Binding-site contacts:
Ligand atom C1' contacts residue TRP47 of chain 20.D at 4.3 Å (hydrophobic).
Ligand atom C6 contacts residue TRP47 of chain 20.D at 3.9 Å (hydrophobic).
Ligand atom N1 contacts residue TRP47 of chain 20.D at 4.3 Å.
Ligand atom O4' contacts residue TRP47 of chain 20.D at 4.1 Å.
Ligand atom N6 contacts residue TYR50 of chain 20.D at 4.2 Å.
Ligand atom N1 contacts residue THR48 of chain 20.D at 4.0 Å.
Ligand atom N6 contacts residue TRP47 of chain 20.D at 3.8 Å.
Ligand atom O4' contacts residue LYS143 of chain 20.D at 4.1 Å.
Ligand atom C6 contacts residue THR48 of chain 20.D at 4.2 Å.
Ligand atom OP2 contacts residue VAL178 of chain 20.E at 4.5 Å.
Ligand atom N3 contacts residue TRP47 of chain 20.D at 4.1 Å.
Ligand atom C5' contacts residue VAL178 of chain 20.E at 4.5 Å (hydrophobic).
Ligand atom C5 contacts residue TRP47 of chain 20.D at 3.8 Å (hydrophobic).
Ligand atom C4 contacts residue TRP47 of chain 20.D at 3.9 Å (hydrophobic).
Ligand atom OP2 contacts residue GLY49 of chain 20.E at 4.2 Å.
Ligand atom N7 contacts residue TRP47 of chain 20.D at 3.7 Å.
Ligand atom N6 contacts residue THR48 of chain 20.D at 3.3 Å (h-bond).
Ligand atom N9 contacts residue TRP47 of chain 20.D at 3.9 Å.
Ligand atom C8 contacts residue TRP47 of chain 20.D at 3.8 Å (hydrophobic).
Ligand atom C2 contacts residue TRP47 of chain 20.D at 4.2 Å (hydrophobic).

Sequence of chain 20.E:
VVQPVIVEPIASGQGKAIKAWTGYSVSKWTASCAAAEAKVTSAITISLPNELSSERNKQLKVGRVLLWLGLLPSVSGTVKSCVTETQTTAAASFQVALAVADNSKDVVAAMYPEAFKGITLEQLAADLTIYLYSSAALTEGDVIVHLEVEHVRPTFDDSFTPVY

This protein binds this small molecule.
Small molecule (SMILES): Nc1ncnc2c1ncn2[C@@H]1O[C@H](COO[C@@H]2C[C@@H](CO[P](=O)(O)O[C@H]3[C@@H](O)[C@H](n4cnc5c(N)ncnc54)O[C@@H]3COP(=O)=O)O[C@H]2n2ccc(=O)[nH]c2=O)[C@@H](OOP(O)OC[C@H]2O[C@@H](n3ccc(=O)[nH]c3=O)[C@H](O)[C@@H]2O)[C@H]1O.Op1oo1

Sequence of chain 20.D:
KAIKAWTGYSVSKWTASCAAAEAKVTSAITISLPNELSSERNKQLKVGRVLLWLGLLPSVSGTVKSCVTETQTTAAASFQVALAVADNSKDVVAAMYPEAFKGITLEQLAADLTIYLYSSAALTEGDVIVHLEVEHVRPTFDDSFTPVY